Sequence of chain 51.A:
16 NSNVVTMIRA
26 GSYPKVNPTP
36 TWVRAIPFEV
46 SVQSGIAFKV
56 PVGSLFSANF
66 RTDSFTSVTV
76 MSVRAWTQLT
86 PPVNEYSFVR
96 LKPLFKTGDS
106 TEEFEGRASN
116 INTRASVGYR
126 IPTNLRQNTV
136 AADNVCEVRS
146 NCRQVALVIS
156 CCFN

Sequence of chain 56.A:
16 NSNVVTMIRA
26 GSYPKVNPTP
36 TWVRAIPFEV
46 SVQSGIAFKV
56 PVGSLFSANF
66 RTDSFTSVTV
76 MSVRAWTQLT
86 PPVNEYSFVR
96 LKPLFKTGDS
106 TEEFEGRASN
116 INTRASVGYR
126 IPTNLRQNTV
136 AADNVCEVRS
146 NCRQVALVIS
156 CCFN

A protein and the small-molecule ligand that binds it are described below.
Small molecule (SMILES): CO[P](=O)(O)O[C@H]1[C@@H](O)[C@H](n2ccc(=O)[nH]c2=O)O[C@@H]1COP(=O)(O)O

Binding-site contacts:
Ligand atom C2 contacts residue ARG125 of chain 56.A at 3.8 Å.
Ligand atom C5' contacts residue MET76 of chain 56.A at 4.3 Å (hydrophobic).
Ligand atom O5' contacts residue ARG131 of chain 56.A at 2.6 Å (salt-bridge).
Ligand atom C5' contacts residue SER77 of chain 56.A at 4.4 Å.
Ligand atom OP1 contacts residue ILE23 of chain 51.A at 4.0 Å.
Ligand atom P contacts residue ILE23 of chain 51.A at 4.4 Å.
Ligand atom C1' contacts residue ARG125 of chain 56.A at 4.2 Å.
Ligand atom OP2 contacts residue SER77 of chain 56.A at 4.1 Å.
Ligand atom OP3 contacts residue ARG125 of chain 56.A at 2.8 Å.
Ligand atom C4 contacts residue ARG125 of chain 56.A at 3.5 Å.
Ligand atom N3 contacts residue ARG125 of chain 56.A at 3.6 Å (salt-bridge).
Ligand atom C4' contacts residue ARG125 of chain 56.A at 4.4 Å.
Ligand atom C2' contacts residue ARG125 of chain 56.A at 3.6 Å.
Ligand atom O5' contacts residue ARG125 of chain 56.A at 3.0 Å (salt-bridge).
Ligand atom P contacts residue ARG131 of chain 56.A at 3.5 Å.
Ligand atom C5 contacts residue THR21 of chain 51.A at 4.3 Å.
Ligand atom N3 contacts residue ASN16 of chain 51.A at 2.9 Å (h-bond).
Ligand atom P contacts residue ARG125 of chain 56.A at 3.7 Å.
Ligand atom O2 contacts residue ARG125 of chain 56.A at 3.9 Å.
Ligand atom OP2 contacts residue ARG131 of chain 56.A at 3.7 Å.
Ligand atom OP2 contacts residue ILE23 of chain 51.A at 4.5 Å.
Ligand atom N3 contacts residue SER17 of chain 51.A at 4.3 Å.
Ligand atom C5 contacts residue ARG125 of chain 56.A at 3.5 Å.
Ligand atom C5' contacts residue ARG131 of chain 56.A at 3.2 Å.
Ligand atom N1 contacts residue ARG125 of chain 56.A at 3.7 Å.
Ligand atom OP1 contacts residue ARG131 of chain 56.A at 3.4 Å (salt-bridge).
Ligand atom OP1 contacts residue ARG125 of chain 56.A at 2.9 Å (salt-bridge).
Ligand atom OP3 contacts residue ILE23 of chain 51.A at 4.2 Å.
Ligand atom O2 contacts residue ASN16 of chain 51.A at 2.5 Å (h-bond).
Ligand atom O3' contacts residue ARG125 of chain 56.A at 4.0 Å.
Ligand atom O4 contacts residue SER17 of chain 51.A at 3.2 Å.
Ligand atom O4 contacts residue ARG125 of chain 56.A at 3.8 Å.
Ligand atom C3' contacts residue ARG125 of chain 56.A at 3.3 Å.
Ligand atom C4 contacts residue SER17 of chain 51.A at 4.1 Å.
Ligand atom C6 contacts residue ARG125 of chain 56.A at 3.5 Å.
Ligand atom C4 contacts residue ASN16 of chain 51.A at 4.1 Å.
Ligand atom O4 contacts residue THR21 of chain 51.A at 3.9 Å.
Ligand atom N1 contacts residue ASN16 of chain 51.A at 4.4 Å.
Ligand atom C2 contacts residue ASN16 of chain 51.A at 3.0 Å.
Ligand atom C5' contacts residue ARG125 of chain 56.A at 4.1 Å.